Sequence of chain 1.G:
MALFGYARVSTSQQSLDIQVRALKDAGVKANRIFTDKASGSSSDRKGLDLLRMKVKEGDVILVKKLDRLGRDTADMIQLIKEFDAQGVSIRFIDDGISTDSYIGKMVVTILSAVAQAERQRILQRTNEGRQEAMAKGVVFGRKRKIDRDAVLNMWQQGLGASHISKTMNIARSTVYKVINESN

The small molecule below binds the protein below.
Small molecule (SMILES): Nc1ncnc2c1ncn2[C@H]1C[C@H](O[P](=O)(O)OC[C@H]2O[C@@H](n3cnc4c(N)ncnc43)C[C@@H]2O[P](=O)(O)OC[C@H]2O[C@@H](n3cnc4c(N)ncnc43)C[C@@H]2O)[C@@H](COP(=O)=O)O1

Binding-site contacts:
Ligand atom P contacts residue SER10 of chain 1.G at 1.6 Å.
Ligand atom P contacts residue ARG68 of chain 1.G at 3.7 Å.
Ligand atom OP1 contacts residue ARG68 of chain 1.G at 3.3 Å (salt-bridge).
Ligand atom OP2 contacts residue ARG8 of chain 1.G at 3.5 Å (salt-bridge).
Ligand atom C5' contacts residue SER10 of chain 1.G at 3.6 Å.
Ligand atom OP1 contacts residue SER10 of chain 1.G at 2.5 Å (h-bond).
Ligand atom O4' contacts residue ARG130 of chain 1.G at 2.9 Å (salt-bridge).
Ligand atom C1' contacts residue ARG130 of chain 1.G at 3.2 Å.
Ligand atom N9 contacts residue ARG130 of chain 1.G at 3.8 Å.
Ligand atom N3 contacts residue ARG130 of chain 1.G at 2.8 Å (salt-bridge).
Ligand atom O3' contacts residue ARG130 of chain 1.G at 2.7 Å (salt-bridge).
Ligand atom C8 contacts residue SER10 of chain 1.G at 3.9 Å.
Ligand atom N7 contacts residue SER10 of chain 1.G at 4.5 Å.
Ligand atom C4' contacts residue ARG130 of chain 1.G at 3.2 Å.
Ligand atom C2 contacts residue ARG130 of chain 1.G at 3.7 Å.
Ligand atom C4 contacts residue ARG130 of chain 1.G at 3.6 Å.
Ligand atom C3' contacts residue ARG130 of chain 1.G at 3.4 Å.
Ligand atom OP2 contacts residue SER10 of chain 1.G at 2.5 Å (h-bond).
Ligand atom C2' contacts residue ARG130 of chain 1.G at 3.7 Å.
Ligand atom O5' contacts residue SER10 of chain 1.G at 2.6 Å (h-bond).
Ligand atom OP2 contacts residue ARG68 of chain 1.G at 3.9 Å.